Binding-site contacts:
Ligand atom C1 contacts residue PRO254 of chain 1.A at 4.4 Å (hydrophobic).
Ligand atom CL contacts residue PRO254 of chain 1.A at 3.7 Å.
Ligand atom O contacts residue SER288 of chain 1.A at 4.1 Å.
Ligand atom O2 contacts residue CYS255 of chain 1.A at 4.2 Å.
Ligand atom C5 contacts residue PRO254 of chain 1.A at 3.7 Å (hydrophobic).
Ligand atom C2 contacts residue PRO254 of chain 1.A at 3.9 Å (hydrophobic).
Ligand atom O1 contacts residue SER288 of chain 1.A at 2.2 Å (h-bond).
Ligand atom CL contacts residue PHE253 of chain 1.A at 3.5 Å.
Ligand atom C4 contacts residue GLY241 of chain 1.A at 3.9 Å.
Ligand atom CL contacts residue GLY241 of chain 1.A at 4.1 Å.
Ligand atom CL contacts residue VAL252 of chain 1.A at 3.7 Å.
Ligand atom C6 contacts residue GLY241 of chain 1.A at 4.0 Å.
Ligand atom C contacts residue SER289 of chain 1.A at 4.1 Å.
Ligand atom CL contacts residue LYS243 of chain 1.A at 4.4 Å.
Ligand atom C3 contacts residue PRO254 of chain 1.A at 4.0 Å (hydrophobic).
Ligand atom O2 contacts residue SER288 of chain 1.A at 2.9 Å (h-bond).
Ligand atom C6 contacts residue SER289 of chain 1.A at 4.0 Å.
Ligand atom C6 contacts residue PHE253 of chain 1.A at 4.1 Å (hydrophobic).
Ligand atom C6 contacts residue PRO254 of chain 1.A at 3.7 Å (hydrophobic).
Ligand atom C5 contacts residue GLY241 of chain 1.A at 3.1 Å.
Ligand atom C contacts residue SER288 of chain 1.A at 3.3 Å.
Ligand atom C1 contacts residue SER288 of chain 1.A at 4.0 Å.
Ligand atom C7 contacts residue PRO254 of chain 1.A at 3.6 Å (hydrophobic).
Ligand atom CL contacts residue SER289 of chain 1.A at 3.7 Å.
Ligand atom C4 contacts residue PRO254 of chain 1.A at 3.8 Å (hydrophobic).
Ligand atom C7 contacts residue SER288 of chain 1.A at 4.2 Å.
Ligand atom C2 contacts residue SER289 of chain 1.A at 4.5 Å.
Ligand atom O1 contacts residue SER289 of chain 1.A at 3.5 Å (h-bond).
Ligand atom C7 contacts residue SER289 of chain 1.A at 3.5 Å.
Ligand atom C7 contacts residue PHE253 of chain 1.A at 4.4 Å (hydrophobic).
Ligand atom O2 contacts residue PRO254 of chain 1.A at 3.7 Å.

Sequence of chain 1.A:
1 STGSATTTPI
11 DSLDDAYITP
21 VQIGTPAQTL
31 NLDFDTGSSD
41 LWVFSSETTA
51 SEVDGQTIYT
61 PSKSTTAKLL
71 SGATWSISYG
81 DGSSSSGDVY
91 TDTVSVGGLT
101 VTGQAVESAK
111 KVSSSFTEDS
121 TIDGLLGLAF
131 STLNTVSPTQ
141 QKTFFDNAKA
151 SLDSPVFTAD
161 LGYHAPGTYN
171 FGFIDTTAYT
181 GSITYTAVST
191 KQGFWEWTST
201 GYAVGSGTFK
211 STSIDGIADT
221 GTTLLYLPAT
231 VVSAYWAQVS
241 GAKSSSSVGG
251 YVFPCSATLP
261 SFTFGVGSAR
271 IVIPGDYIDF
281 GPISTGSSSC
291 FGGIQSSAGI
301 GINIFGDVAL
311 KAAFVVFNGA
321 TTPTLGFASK

A small-molecule ligand and the protein it binds are described below.
Small molecule (SMILES): O=C(O)[C@H](O)c1cccc(Cl)c1